A protein and the small-molecule ligand that binds it are described below.
Small molecule (SMILES): N#CCC1CCC(n2c(=O)[nH]c3cnc(/N=C4\C=CC=NC4=O)nc32)CC1

Sequence of chain 1.A:
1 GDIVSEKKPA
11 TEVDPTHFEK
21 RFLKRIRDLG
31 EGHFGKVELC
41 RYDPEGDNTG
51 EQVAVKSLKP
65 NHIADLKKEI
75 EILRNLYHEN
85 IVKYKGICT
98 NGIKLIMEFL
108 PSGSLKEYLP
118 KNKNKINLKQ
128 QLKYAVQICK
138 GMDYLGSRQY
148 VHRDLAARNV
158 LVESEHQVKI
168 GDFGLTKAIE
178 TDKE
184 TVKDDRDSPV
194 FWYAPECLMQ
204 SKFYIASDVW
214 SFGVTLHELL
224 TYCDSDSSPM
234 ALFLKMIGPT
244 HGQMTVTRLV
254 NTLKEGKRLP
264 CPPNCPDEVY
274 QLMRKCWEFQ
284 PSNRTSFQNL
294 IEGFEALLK

Binding-site contacts:
Ligand atom C4 contacts residue MET104 of chain 1.A at 3.6 Å (hydrophobic).
Ligand atom N8 contacts residue LEU29 of chain 1.A at 3.4 Å.
Ligand atom N16 contacts residue LEU29 of chain 1.A at 3.5 Å (h-bond).
Ligand atom C22 contacts residue GLY30 of chain 1.A at 3.5 Å.
Ligand atom O1 contacts residue PHE106 of chain 1.A at 3.4 Å.
Ligand atom N13 contacts residue SER111 of chain 1.A at 3.6 Å (h-bond).
Ligand atom C14 contacts residue LEU29 of chain 1.A at 3.2 Å (hydrophobic).
Ligand atom C22 contacts residue GLU31 of chain 1.A at 3.6 Å.
Ligand atom C11 contacts residue GLU114 of chain 1.A at 3.3 Å.
Ligand atom C12 contacts residue GLU114 of chain 1.A at 3.5 Å.
Ligand atom N18 contacts residue LEU158 of chain 1.A at 3.6 Å.
Ligand atom N3 contacts residue LEU158 of chain 1.A at 3.6 Å.
Ligand atom N13 contacts residue LEU29 of chain 1.A at 3.0 Å (h-bond).
Ligand atom C12 contacts residue LEU29 of chain 1.A at 3.2 Å (hydrophobic).
Ligand atom C9 contacts residue LEU158 of chain 1.A at 3.5 Å (hydrophobic).
Ligand atom N10 contacts residue GLY110 of chain 1.A at 3.6 Å.
Ligand atom C28 contacts residue ASN156 of chain 1.A at 3.2 Å.
Ligand atom N27 contacts residue LYS36 of chain 1.A at 3.5 Å (salt-bridge).
Ligand atom C29 contacts residue ARG155 of chain 1.A at 3.5 Å.
Ligand atom N8 contacts residue LEU158 of chain 1.A at 3.6 Å.
Ligand atom O1 contacts residue LEU107 of chain 1.A at 2.8 Å (h-bond).
Ligand atom C26 contacts residue ASP169 of chain 1.A at 3.6 Å.
Ligand atom C2 contacts residue ALA54 of chain 1.A at 3.5 Å (hydrophobic).
Ligand atom C25 contacts residue ASP169 of chain 1.A at 3.4 Å.
Ligand atom O1 contacts residue GLU105 of chain 1.A at 3.7 Å.
Ligand atom C26 contacts residue GLY32 of chain 1.A at 3.5 Å.
Ligand atom C22 contacts residue VAL37 of chain 1.A at 3.6 Å (hydrophobic).
Ligand atom N3 contacts residue ALA54 of chain 1.A at 3.1 Å.
Ligand atom N13 contacts residue GLU114 of chain 1.A at 2.8 Å (salt-bridge).
Ligand atom N27 contacts residue GLY35 of chain 1.A at 3.3 Å.
Ligand atom C7 contacts residue LEU158 of chain 1.A at 3.5 Å (hydrophobic).
Ligand atom C17 contacts residue LEU29 of chain 1.A at 3.5 Å (hydrophobic).
Ligand atom N27 contacts residue LYS56 of chain 1.A at 3.5 Å.
Ligand atom C4 contacts residue ALA54 of chain 1.A at 3.4 Å (hydrophobic).
Ligand atom C2 contacts residue LEU158 of chain 1.A at 3.5 Å (hydrophobic).
Ligand atom C4 contacts residue GLU105 of chain 1.A at 3.6 Å.
Ligand atom C11 contacts residue GLY110 of chain 1.A at 3.7 Å.
Ligand atom C21 contacts residue GLY30 of chain 1.A at 3.7 Å.
Ligand atom C6 contacts residue LEU158 of chain 1.A at 3.6 Å (hydrophobic).
Ligand atom N3 contacts residue GLU105 of chain 1.A at 2.8 Å (salt-bridge).